Sequence of chain 1.D:
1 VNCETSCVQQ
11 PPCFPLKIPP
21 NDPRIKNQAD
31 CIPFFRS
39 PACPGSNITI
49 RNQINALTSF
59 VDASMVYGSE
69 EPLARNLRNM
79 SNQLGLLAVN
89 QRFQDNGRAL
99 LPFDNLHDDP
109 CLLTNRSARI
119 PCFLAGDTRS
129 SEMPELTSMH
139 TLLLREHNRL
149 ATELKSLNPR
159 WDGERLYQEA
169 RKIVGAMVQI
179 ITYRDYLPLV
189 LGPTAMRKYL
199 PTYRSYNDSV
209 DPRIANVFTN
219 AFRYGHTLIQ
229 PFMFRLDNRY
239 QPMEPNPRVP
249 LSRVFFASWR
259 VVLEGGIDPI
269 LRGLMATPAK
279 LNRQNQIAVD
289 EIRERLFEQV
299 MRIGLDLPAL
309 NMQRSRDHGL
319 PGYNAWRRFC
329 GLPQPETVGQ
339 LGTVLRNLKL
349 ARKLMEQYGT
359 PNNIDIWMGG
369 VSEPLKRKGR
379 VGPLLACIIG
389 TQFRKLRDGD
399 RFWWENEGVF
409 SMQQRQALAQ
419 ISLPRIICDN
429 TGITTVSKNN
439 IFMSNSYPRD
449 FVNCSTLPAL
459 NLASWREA

Binding-site contacts:
Ligand atom O3 contacts residue GLN89 of chain 1.D at 3.1 Å (h-bond).
Ligand atom O7 contacts residue ALA86 of chain 1.D at 3.4 Å.
Ligand atom C7 contacts residue ALA86 of chain 1.D at 4.2 Å (hydrophobic).
Ligand atom C1 contacts residue ASN77 of chain 1.D at 1.4 Å.
Ligand atom C4 contacts residue ASN77 of chain 1.D at 4.2 Å.
Ligand atom N2 contacts residue GLN89 of chain 1.D at 4.1 Å.
Ligand atom O7 contacts residue GLN89 of chain 1.D at 3.6 Å.
Ligand atom C2 contacts residue ASN77 of chain 1.D at 2.4 Å.
Ligand atom C8 contacts residue ALA86 of chain 1.D at 4.0 Å (hydrophobic).
Ligand atom C5 contacts residue ASN80 of chain 1.D at 3.4 Å.
Ligand atom C7 contacts residue GLN89 of chain 1.D at 3.7 Å.
Ligand atom C3 contacts residue ASN77 of chain 1.D at 3.8 Å.
Ligand atom N2 contacts residue ASN77 of chain 1.D at 3.0 Å (h-bond).
Ligand atom C3 contacts residue GLN89 of chain 1.D at 4.3 Å.
Ligand atom O7 contacts residue ASN77 of chain 1.D at 3.7 Å.
Ligand atom C1 contacts residue ASN80 of chain 1.D at 3.5 Å.
Ligand atom C8 contacts residue VAL87 of chain 1.D at 4.3 Å (hydrophobic).
Ligand atom C7 contacts residue VAL87 of chain 1.D at 4.0 Å (hydrophobic).
Ligand atom C6 contacts residue ASN80 of chain 1.D at 3.6 Å.
Ligand atom C5 contacts residue ASN77 of chain 1.D at 3.6 Å.
Ligand atom O7 contacts residue VAL87 of chain 1.D at 2.8 Å (h-bond).
Ligand atom C7 contacts residue ASN77 of chain 1.D at 3.6 Å.
Ligand atom O6 contacts residue ASN80 of chain 1.D at 4.2 Å.
Ligand atom O5 contacts residue LEU84 of chain 1.D at 4.3 Å.
Ligand atom C8 contacts residue GLN89 of chain 1.D at 4.0 Å.
Ligand atom O5 contacts residue ASN77 of chain 1.D at 2.3 Å (h-bond).
Ligand atom O6 contacts residue LEU84 of chain 1.D at 3.9 Å.
Ligand atom O5 contacts residue ASN80 of chain 1.D at 3.0 Å (h-bond).

A protein and the small-molecule ligand that binds it are described below.
Small molecule (SMILES): CC(=O)N[C@@H]1[C@@H](O)[C@H](O)[C@@H](CO)O[C@H]1O